Sequence of chain 1.I:
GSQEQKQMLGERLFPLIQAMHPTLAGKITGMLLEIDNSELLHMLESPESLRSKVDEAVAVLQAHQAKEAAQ

Binding-site contacts:
Ligand atom CG contacts residue THR32 of chain 1.I at 3.9 Å.
Ligand atom CA contacts residue GLN10 of chain 1.I at 4.0 Å.
Ligand atom CH2 contacts residue GLY33 of chain 1.I at 3.6 Å.
Ligand atom C contacts residue GLY29 of chain 1.I at 3.9 Å.
Ligand atom CB contacts residue MET34 of chain 1.I at 3.8 Å (hydrophobic).
Ligand atom OE1 contacts residue GLY29 of chain 1.I at 3.1 Å.
Ligand atom O contacts residue GLY33 of chain 1.I at 3.5 Å.
Ligand atom CE2 contacts residue GLN10 of chain 1.I at 3.2 Å.
Ligand atom CE2 contacts residue LEU36 of chain 1.I at 4.0 Å (hydrophobic).
Ligand atom CE1 contacts residue GLU14 of chain 1.I at 3.7 Å.
Ligand atom CD2 contacts residue MET34 of chain 1.I at 3.7 Å (hydrophobic).
Ligand atom CB contacts residue HIS67 of chain 1.I at 3.7 Å.
Ligand atom CB contacts residue GLU14 of chain 1.I at 4.0 Å.
Ligand atom CH2 contacts residue LEU36 of chain 1.I at 3.6 Å (hydrophobic).
Ligand atom CE2 contacts residue GLY13 of chain 1.I at 4.0 Å.
Ligand atom O contacts residue MET34 of chain 1.I at 3.3 Å.
Ligand atom CD1 contacts residue THR32 of chain 1.I at 4.0 Å.
Ligand atom CE1 contacts residue GLY13 of chain 1.I at 3.8 Å.
Ligand atom CB contacts residue THR32 of chain 1.I at 3.9 Å.
Ligand atom CA contacts residue GLY29 of chain 1.I at 3.6 Å.
Ligand atom CZ contacts residue GLU14 of chain 1.I at 3.6 Å.
Ligand atom CZ contacts residue GLY13 of chain 1.I at 3.7 Å.
Ligand atom O contacts residue VAL63 of chain 1.I at 3.4 Å.
Ligand atom CZ3 contacts residue LEU36 of chain 1.I at 3.6 Å (hydrophobic).
Ligand atom CD2 contacts residue LEU36 of chain 1.I at 3.6 Å (hydrophobic).
Ligand atom CZ contacts residue GLN10 of chain 1.I at 3.5 Å.
Ligand atom CA contacts residue GLU14 of chain 1.I at 4.0 Å.
Ligand atom CZ2 contacts residue GLY33 of chain 1.I at 3.2 Å.
Ligand atom CG contacts residue PHE17 of chain 1.I at 3.5 Å (hydrophobic).
Ligand atom N contacts residue GLN10 of chain 1.I at 3.6 Å.
Ligand atom O contacts residue GLY29 of chain 1.I at 4.0 Å.
Ligand atom CD contacts residue LYS30 of chain 1.I at 4.0 Å.
Ligand atom OE1 contacts residue LYS30 of chain 1.I at 2.9 Å (salt-bridge).
Ligand atom O contacts residue GLN10 of chain 1.I at 3.7 Å.
Ligand atom CB contacts residue GLY29 of chain 1.I at 4.0 Å.
Ligand atom CD2 contacts residue LEU35 of chain 1.I at 4.0 Å (hydrophobic).
Ligand atom CG contacts residue HIS67 of chain 1.I at 3.4 Å.
Ligand atom N contacts residue GLY29 of chain 1.I at 3.2 Å (h-bond).
Ligand atom CE3 contacts residue LEU36 of chain 1.I at 3.9 Å (hydrophobic).
Ligand atom CB contacts residue MET34 of chain 1.I at 4.0 Å (hydrophobic).

The small molecule below binds the protein below.
Small molecule (SMILES): CC(C)C[C@H](NC(=O)[C@H](CC(N)=O)NC(=O)[C@@H](N)CO)C(=O)N[C@@H](CC(N)=O)C(=O)N1CCC[C@H]1C(=O)N[C@@H](C)C(=O)N[C@@H](C)C(=O)N1CCC[C@H]1C(=O)N[C@@H](CCC(=O)O)C(=O)N[C@@H](Cc1ccccc1)C(=O)N[C@@H](Cc1cnc[nH]1)C(=O)N1CCC[C@H]1C(=O)NCC(=O)N[C@H](C(=O)N1CCC[C@H]1C(=O)N[C@@H](CC1=c2ccccc2=NC1)C(=O)N[C@@H](C)C(=O)NCC=O)C(C)C